Binding-site contacts:
Ligand atom O5 contacts residue LEU919 of chain 1.C at 3.6 Å.
Ligand atom O4 contacts residue ASN714 of chain 1.C at 4.4 Å.
Ligand atom C6 contacts residue LEU919 of chain 1.C at 4.3 Å (hydrophobic).
Ligand atom C7 contacts residue LEU919 of chain 1.C at 3.4 Å (hydrophobic).
Ligand atom O7 contacts residue LEU919 of chain 1.C at 3.1 Å.
Ligand atom C8 contacts residue ASN916 of chain 1.C at 4.4 Å.
Ligand atom C4 contacts residue LEU919 of chain 1.C at 3.9 Å (hydrophobic).
Ligand atom O4 contacts residue LEU919 of chain 1.C at 3.7 Å.
Ligand atom C7 contacts residue ASN714 of chain 1.C at 3.3 Å.
Ligand atom C5 contacts residue LEU919 of chain 1.C at 4.2 Å (hydrophobic).
Ligand atom N2 contacts residue ASN714 of chain 1.C at 2.9 Å (h-bond).
Ligand atom O7 contacts residue ASN714 of chain 1.C at 3.5 Å (h-bond).
Ligand atom C2 contacts residue ASN714 of chain 1.C at 2.5 Å.
Ligand atom N2 contacts residue LEU919 of chain 1.C at 4.3 Å.
Ligand atom C3 contacts residue LEU919 of chain 1.C at 4.4 Å (hydrophobic).
Ligand atom O7 contacts residue GLN923 of chain 1.C at 3.8 Å.
Ligand atom C1 contacts residue GLN1068 of chain 1.C at 4.2 Å.
Ligand atom C2 contacts residue LEU919 of chain 1.C at 4.0 Å (hydrophobic).
Ligand atom C1 contacts residue LEU919 of chain 1.C at 4.2 Å (hydrophobic).
Ligand atom C8 contacts residue ASN714 of chain 1.C at 4.4 Å.
Ligand atom C1 contacts residue ASN714 of chain 1.C at 1.4 Å.
Ligand atom C8 contacts residue GLN923 of chain 1.C at 3.8 Å.
Ligand atom O5 contacts residue GLN1068 of chain 1.C at 3.7 Å.
Ligand atom O5 contacts residue ASN714 of chain 1.C at 2.4 Å (h-bond).
Ligand atom C7 contacts residue GLN923 of chain 1.C at 4.4 Å.
Ligand atom C5 contacts residue ASN714 of chain 1.C at 3.6 Å.
Ligand atom C4 contacts residue ASN714 of chain 1.C at 4.1 Å.
Ligand atom C3 contacts residue ASN714 of chain 1.C at 3.8 Å.
Ligand atom C8 contacts residue LEU919 of chain 1.C at 3.6 Å (hydrophobic).
Ligand atom C8 contacts residue PHE715 of chain 1.C at 3.5 Å (hydrophobic).

Sequence of chain 1.C:
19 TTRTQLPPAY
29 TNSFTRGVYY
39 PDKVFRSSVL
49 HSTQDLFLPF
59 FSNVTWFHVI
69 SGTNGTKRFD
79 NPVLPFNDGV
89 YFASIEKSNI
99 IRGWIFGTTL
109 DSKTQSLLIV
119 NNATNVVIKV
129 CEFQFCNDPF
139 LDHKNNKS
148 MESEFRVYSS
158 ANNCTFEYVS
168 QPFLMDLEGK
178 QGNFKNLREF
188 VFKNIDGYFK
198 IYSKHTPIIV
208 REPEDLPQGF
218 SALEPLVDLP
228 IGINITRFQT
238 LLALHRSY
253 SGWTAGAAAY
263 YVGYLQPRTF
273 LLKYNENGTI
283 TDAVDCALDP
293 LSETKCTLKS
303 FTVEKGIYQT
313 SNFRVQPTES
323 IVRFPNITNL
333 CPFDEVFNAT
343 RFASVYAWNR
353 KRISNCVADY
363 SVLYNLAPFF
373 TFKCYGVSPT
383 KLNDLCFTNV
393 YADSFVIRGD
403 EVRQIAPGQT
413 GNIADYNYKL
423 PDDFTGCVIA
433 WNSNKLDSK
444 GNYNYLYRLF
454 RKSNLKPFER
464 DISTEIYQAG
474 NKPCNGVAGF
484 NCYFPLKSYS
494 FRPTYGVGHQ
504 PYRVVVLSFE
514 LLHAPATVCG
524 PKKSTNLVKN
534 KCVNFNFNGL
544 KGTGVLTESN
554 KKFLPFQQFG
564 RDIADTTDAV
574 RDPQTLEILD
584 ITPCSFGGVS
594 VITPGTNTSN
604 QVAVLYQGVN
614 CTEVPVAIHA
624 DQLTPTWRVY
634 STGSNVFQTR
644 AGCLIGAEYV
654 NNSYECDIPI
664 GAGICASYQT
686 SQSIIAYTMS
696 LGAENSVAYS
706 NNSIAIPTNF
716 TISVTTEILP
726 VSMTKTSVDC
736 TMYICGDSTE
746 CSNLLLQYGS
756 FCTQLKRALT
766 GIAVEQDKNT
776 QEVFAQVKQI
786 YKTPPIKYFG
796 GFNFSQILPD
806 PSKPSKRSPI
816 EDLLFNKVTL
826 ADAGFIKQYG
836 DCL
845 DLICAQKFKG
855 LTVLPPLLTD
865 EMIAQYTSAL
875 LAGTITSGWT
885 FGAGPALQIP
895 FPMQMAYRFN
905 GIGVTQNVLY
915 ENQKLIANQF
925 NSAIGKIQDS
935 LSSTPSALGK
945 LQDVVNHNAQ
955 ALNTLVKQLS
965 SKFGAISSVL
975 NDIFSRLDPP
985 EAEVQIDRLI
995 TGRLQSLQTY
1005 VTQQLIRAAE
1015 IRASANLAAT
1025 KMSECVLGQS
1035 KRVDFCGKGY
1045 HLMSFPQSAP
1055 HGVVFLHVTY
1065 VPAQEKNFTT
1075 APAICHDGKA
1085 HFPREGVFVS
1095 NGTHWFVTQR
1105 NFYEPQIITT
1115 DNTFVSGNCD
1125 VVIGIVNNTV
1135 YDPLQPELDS

A small-molecule ligand and the protein it binds are described below.
Small molecule (SMILES): CC(=O)N[C@H]1[C@H](O[C@H]2[C@H](O)[C@@H](NC(C)=O)CO[C@@H]2CO)O[C@H](CO)[C@@H](O)[C@@H]1O